Sequence of chain 1.C:
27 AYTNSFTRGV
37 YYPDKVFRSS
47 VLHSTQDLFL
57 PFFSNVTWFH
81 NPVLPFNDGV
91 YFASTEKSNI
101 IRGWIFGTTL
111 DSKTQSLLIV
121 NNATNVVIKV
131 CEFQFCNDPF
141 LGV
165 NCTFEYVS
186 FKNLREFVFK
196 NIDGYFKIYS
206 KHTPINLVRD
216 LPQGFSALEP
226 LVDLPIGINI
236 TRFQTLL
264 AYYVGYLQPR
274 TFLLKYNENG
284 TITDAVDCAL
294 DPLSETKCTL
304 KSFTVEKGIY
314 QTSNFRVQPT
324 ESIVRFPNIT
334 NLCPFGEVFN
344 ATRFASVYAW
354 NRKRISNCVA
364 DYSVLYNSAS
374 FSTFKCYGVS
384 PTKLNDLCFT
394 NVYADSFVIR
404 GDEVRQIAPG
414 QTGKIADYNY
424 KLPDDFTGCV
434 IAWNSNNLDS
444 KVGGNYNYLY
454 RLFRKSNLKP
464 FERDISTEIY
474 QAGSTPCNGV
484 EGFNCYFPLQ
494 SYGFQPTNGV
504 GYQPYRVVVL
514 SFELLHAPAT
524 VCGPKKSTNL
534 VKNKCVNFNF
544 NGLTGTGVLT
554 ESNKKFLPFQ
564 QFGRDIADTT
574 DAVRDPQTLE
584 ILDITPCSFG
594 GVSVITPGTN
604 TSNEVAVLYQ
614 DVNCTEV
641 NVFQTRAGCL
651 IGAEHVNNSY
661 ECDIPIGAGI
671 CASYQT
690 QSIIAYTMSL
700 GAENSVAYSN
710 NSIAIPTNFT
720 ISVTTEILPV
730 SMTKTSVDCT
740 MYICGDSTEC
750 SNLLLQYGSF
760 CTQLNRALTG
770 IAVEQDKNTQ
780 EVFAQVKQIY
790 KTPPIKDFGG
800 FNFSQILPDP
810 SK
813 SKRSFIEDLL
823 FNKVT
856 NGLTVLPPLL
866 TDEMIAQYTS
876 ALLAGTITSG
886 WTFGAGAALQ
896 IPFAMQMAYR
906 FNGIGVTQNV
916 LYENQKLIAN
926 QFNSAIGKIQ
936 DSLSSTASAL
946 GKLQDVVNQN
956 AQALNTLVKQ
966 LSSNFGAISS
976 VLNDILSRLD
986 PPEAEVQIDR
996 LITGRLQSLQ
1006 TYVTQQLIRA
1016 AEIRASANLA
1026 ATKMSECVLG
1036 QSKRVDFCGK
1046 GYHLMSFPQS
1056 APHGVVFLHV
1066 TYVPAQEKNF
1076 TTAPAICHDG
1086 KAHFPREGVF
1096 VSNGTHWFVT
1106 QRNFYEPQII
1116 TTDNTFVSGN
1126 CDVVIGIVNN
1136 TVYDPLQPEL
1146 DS

A protein and the small-molecule ligand that binds it are described below.
Small molecule (SMILES): CC(=O)N[C@@H]1[C@@H](O)[C@H](O)[C@@H](CO)O[C@H]1O

Binding-site contacts:
Ligand atom C2 contacts residue ASN165 of chain 1.C at 2.5 Å.
Ligand atom O7 contacts residue ASN165 of chain 1.C at 3.4 Å (h-bond).
Ligand atom N2 contacts residue ASN165 of chain 1.C at 2.9 Å (h-bond).
Ligand atom C5 contacts residue ASN165 of chain 1.C at 3.6 Å.
Ligand atom C3 contacts residue ASN165 of chain 1.C at 3.8 Å.
Ligand atom C4 contacts residue ASN165 of chain 1.C at 4.2 Å.
Ligand atom C7 contacts residue ASN165 of chain 1.C at 3.3 Å.
Ligand atom C1 contacts residue ASN165 of chain 1.C at 1.4 Å.
Ligand atom O5 contacts residue ASN165 of chain 1.C at 2.4 Å (h-bond).
Ligand atom C8 contacts residue ASN165 of chain 1.C at 3.8 Å.